Sequence of chain 1.D:
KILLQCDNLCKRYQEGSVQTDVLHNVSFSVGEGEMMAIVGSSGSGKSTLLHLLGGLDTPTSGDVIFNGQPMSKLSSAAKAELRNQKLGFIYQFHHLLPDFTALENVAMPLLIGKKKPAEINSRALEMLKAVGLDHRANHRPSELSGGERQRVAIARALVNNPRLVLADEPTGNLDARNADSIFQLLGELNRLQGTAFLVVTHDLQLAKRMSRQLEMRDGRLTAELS

Binding-site contacts:
Ligand atom O3A contacts residue LYS48 of chain 1.C at 2.9 Å (salt-bridge).
Ligand atom N3B contacts residue MG1 of chain 1.G at 3.8 Å.
Ligand atom PG contacts residue MG1 of chain 1.G at 3.7 Å.
Ligand atom O2B contacts residue GLY45 of chain 1.C at 3.7 Å.
Ligand atom O2A contacts residue GLY47 of chain 1.C at 3.3 Å.
Ligand atom N6 contacts residue TYR15 of chain 1.C at 3.7 Å.
Ligand atom PA contacts residue LYS48 of chain 1.C at 4.0 Å.
Ligand atom O3A contacts residue SER49 of chain 1.C at 3.2 Å (h-bond).
Ligand atom O3G contacts residue LYS48 of chain 1.C at 3.5 Å.
Ligand atom C5' contacts residue GLY45 of chain 1.C at 3.8 Å.
Ligand atom O2B contacts residue SER44 of chain 1.C at 3.6 Å.
Ligand atom N7 contacts residue TYR15 of chain 1.C at 3.3 Å.
Ligand atom N3B contacts residue LYS48 of chain 1.C at 3.4 Å.
Ligand atom O2B contacts residue SER49 of chain 1.C at 3.8 Å.
Ligand atom O2G contacts residue MG1 of chain 1.G at 3.7 Å.
Ligand atom PB contacts residue SER49 of chain 1.C at 3.5 Å.
Ligand atom O1B contacts residue GLY45 of chain 1.C at 3.2 Å.
Ligand atom PB contacts residue LYS48 of chain 1.C at 3.8 Å.
Ligand atom O1A contacts residue SER49 of chain 1.C at 2.3 Å (h-bond).
Ligand atom O2A contacts residue THR50 of chain 1.C at 3.4 Å (h-bond).
Ligand atom O2A contacts residue SER46 of chain 1.C at 2.9 Å (h-bond).
Ligand atom PB contacts residue GLY45 of chain 1.C at 4.0 Å.
Ligand atom O2A contacts residue GLY45 of chain 1.C at 4.0 Å.
Ligand atom O1B contacts residue SER46 of chain 1.C at 3.7 Å.
Ligand atom O3A contacts residue GLY47 of chain 1.C at 3.7 Å.
Ligand atom O2A contacts residue LYS48 of chain 1.C at 3.9 Å.
Ligand atom O1B contacts residue SER44 of chain 1.C at 2.9 Å (h-bond).
Ligand atom PG contacts residue LYS48 of chain 1.C at 3.9 Å.
Ligand atom O1B contacts residue LYS48 of chain 1.C at 3.5 Å.
Ligand atom PA contacts residue GLY45 of chain 1.C at 4.0 Å.
Ligand atom N3B contacts residue SER49 of chain 1.C at 2.9 Å (h-bond).
Ligand atom O5' contacts residue GLY45 of chain 1.C at 3.1 Å (h-bond).
Ligand atom PB contacts residue SER44 of chain 1.C at 3.9 Å.
Ligand atom C4' contacts residue GLY45 of chain 1.C at 3.7 Å.
Ligand atom O3G contacts residue SER44 of chain 1.C at 2.7 Å (h-bond).
Ligand atom O1G contacts residue MG1 of chain 1.G at 3.2 Å.
Ligand atom PA contacts residue SER49 of chain 1.C at 3.3 Å.
Ligand atom O1B contacts residue SER43 of chain 1.C at 3.6 Å.
Ligand atom O1G contacts residue LYS48 of chain 1.C at 3.4 Å.
Ligand atom O1A contacts residue THR50 of chain 1.C at 3.7 Å.

Sequence of chain 1.C:
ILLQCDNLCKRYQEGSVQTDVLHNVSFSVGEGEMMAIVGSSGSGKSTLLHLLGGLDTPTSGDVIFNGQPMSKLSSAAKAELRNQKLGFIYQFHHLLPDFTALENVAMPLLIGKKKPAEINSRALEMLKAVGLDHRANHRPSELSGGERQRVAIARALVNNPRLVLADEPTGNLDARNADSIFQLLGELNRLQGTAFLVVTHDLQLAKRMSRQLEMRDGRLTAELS

A protein and the small-molecule ligand that binds it are described below.
Small molecule (SMILES): Nc1ncnc2c1ncn2[C@@H]1O[C@H](CO[P](=O)(O)O[P](=O)(O)NP(=O)(O)O)[C@@H](O)[C@H]1O

Sequence of chain 1.B:
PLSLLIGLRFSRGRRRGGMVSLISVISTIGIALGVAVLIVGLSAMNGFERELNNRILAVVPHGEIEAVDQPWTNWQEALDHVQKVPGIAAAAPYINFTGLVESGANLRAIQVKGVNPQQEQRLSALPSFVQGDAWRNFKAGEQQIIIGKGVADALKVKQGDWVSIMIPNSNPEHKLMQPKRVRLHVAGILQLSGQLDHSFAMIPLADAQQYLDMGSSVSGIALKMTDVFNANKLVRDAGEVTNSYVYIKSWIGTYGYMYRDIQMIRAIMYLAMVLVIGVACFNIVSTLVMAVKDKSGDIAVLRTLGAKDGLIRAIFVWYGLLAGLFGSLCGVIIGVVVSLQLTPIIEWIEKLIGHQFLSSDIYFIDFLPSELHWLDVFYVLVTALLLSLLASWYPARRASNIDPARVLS